Binding-site contacts:
Ligand atom BR contacts residue LEU51 of chain 1.A at 3.8 Å.
Ligand atom C10 contacts residue ASN99 of chain 1.A at 3.8 Å.
Ligand atom O contacts residue LEU51 of chain 1.A at 3.8 Å.
Ligand atom C3 contacts residue TRP40 of chain 1.A at 3.6 Å (hydrophobic).
Ligand atom C9 contacts residue ASN99 of chain 1.A at 3.9 Å.
Ligand atom C4 contacts residue LEU51 of chain 1.A at 3.5 Å (hydrophobic).
Ligand atom C6 contacts residue LEU51 of chain 1.A at 3.6 Å (hydrophobic).
Ligand atom O contacts residue VAL46 of chain 1.A at 3.7 Å.
Ligand atom N4 contacts residue VAL46 of chain 1.A at 3.8 Å.
Ligand atom N1 contacts residue LEU53 of chain 1.A at 3.9 Å.
Ligand atom N4 contacts residue PRO41 of chain 1.A at 2.9 Å (h-bond).
Ligand atom N4 contacts residue ILE105 of chain 1.A at 4.0 Å.
Ligand atom C4 contacts residue TRP40 of chain 1.A at 3.8 Å (hydrophobic).
Ligand atom C8 contacts residue ILE105 of chain 1.A at 3.9 Å (hydrophobic).
Ligand atom N contacts residue ASN99 of chain 1.A at 3.1 Å (h-bond).
Ligand atom C5 contacts residue LEU51 of chain 1.A at 3.9 Å (hydrophobic).
Ligand atom BR contacts residue TRP40 of chain 1.A at 3.9 Å.
Ligand atom C2 contacts residue PRO41 of chain 1.A at 4.1 Å (hydrophobic).
Ligand atom N3 contacts residue ASN99 of chain 1.A at 4.1 Å.
Ligand atom C7 contacts residue LEU51 of chain 1.A at 4.1 Å (hydrophobic).
Ligand atom C contacts residue VAL46 of chain 1.A at 3.8 Å (hydrophobic).
Ligand atom C8 contacts residue VAL46 of chain 1.A at 4.0 Å (hydrophobic).
Ligand atom C contacts residue GLN44 of chain 1.A at 3.5 Å.
Ligand atom C11 contacts residue PRO41 of chain 1.A at 3.6 Å (hydrophobic).
Ligand atom N3 contacts residue ILE105 of chain 1.A at 4.0 Å.
Ligand atom C11 contacts residue PHE42 of chain 1.A at 3.6 Å (hydrophobic).
Ligand atom C11 contacts residue VAL46 of chain 1.A at 3.9 Å (hydrophobic).
Ligand atom C contacts residue PRO41 of chain 1.A at 2.9 Å (hydrophobic).
Ligand atom C1 contacts residue PRO41 of chain 1.A at 3.6 Å (hydrophobic).
Ligand atom O contacts residue PRO41 of chain 1.A at 3.0 Å (h-bond).
Ligand atom C8 contacts residue PRO41 of chain 1.A at 4.1 Å (hydrophobic).
Ligand atom C2 contacts residue LEU51 of chain 1.A at 3.7 Å (hydrophobic).
Ligand atom C contacts residue PRO45 of chain 1.A at 4.0 Å (hydrophobic).
Ligand atom N contacts residue ILE105 of chain 1.A at 4.0 Å.
Ligand atom C9 contacts residue ILE105 of chain 1.A at 3.8 Å (hydrophobic).
Ligand atom C3 contacts residue LEU51 of chain 1.A at 3.6 Å (hydrophobic).
Ligand atom N1 contacts residue ASN99 of chain 1.A at 3.0 Å (h-bond).
Ligand atom N1 contacts residue TYR98 of chain 1.A at 3.9 Å.
Ligand atom C1 contacts residue LEU51 of chain 1.A at 3.5 Å (hydrophobic).
Ligand atom N3 contacts residue CYS95 of chain 1.A at 4.0 Å.

The small molecule below binds the protein below.
Small molecule (SMILES): COc1ccc(Br)cc1-c1nc(N)nc2[nH]cnc12

Sequence of chain 1.A:
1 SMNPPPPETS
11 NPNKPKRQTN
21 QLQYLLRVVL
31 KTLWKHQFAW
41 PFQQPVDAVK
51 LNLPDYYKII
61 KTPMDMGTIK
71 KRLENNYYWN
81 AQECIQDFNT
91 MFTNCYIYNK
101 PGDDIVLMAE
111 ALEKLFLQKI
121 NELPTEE